Sequence of chain 1.B:
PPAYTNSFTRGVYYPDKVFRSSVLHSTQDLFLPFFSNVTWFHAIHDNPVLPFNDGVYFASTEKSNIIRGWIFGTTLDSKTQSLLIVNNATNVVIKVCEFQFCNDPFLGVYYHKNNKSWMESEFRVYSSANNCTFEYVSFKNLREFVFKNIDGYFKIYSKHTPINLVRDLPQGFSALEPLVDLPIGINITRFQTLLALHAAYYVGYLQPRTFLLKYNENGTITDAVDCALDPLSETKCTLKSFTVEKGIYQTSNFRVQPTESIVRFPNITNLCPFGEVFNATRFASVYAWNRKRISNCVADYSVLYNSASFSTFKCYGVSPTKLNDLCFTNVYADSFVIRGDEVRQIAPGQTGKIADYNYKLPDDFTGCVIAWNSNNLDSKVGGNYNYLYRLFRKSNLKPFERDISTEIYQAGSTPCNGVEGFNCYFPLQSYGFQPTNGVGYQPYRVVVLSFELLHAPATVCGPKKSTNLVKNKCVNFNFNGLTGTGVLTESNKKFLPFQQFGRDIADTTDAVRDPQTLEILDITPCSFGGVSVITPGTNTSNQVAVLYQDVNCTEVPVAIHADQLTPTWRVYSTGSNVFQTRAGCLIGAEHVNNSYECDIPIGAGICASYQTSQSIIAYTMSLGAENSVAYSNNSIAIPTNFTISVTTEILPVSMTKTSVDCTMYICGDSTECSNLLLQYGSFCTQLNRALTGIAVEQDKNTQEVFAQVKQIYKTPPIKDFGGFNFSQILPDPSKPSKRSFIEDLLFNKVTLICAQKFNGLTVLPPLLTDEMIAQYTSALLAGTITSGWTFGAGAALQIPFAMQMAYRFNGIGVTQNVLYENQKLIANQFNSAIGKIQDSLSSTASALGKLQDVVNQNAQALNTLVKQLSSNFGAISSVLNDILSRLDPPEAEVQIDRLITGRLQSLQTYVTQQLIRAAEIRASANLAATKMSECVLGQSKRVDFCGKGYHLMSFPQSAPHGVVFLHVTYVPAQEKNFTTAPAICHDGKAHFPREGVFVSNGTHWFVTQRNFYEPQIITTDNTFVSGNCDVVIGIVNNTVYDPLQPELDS

Sequence of chain 1.C:
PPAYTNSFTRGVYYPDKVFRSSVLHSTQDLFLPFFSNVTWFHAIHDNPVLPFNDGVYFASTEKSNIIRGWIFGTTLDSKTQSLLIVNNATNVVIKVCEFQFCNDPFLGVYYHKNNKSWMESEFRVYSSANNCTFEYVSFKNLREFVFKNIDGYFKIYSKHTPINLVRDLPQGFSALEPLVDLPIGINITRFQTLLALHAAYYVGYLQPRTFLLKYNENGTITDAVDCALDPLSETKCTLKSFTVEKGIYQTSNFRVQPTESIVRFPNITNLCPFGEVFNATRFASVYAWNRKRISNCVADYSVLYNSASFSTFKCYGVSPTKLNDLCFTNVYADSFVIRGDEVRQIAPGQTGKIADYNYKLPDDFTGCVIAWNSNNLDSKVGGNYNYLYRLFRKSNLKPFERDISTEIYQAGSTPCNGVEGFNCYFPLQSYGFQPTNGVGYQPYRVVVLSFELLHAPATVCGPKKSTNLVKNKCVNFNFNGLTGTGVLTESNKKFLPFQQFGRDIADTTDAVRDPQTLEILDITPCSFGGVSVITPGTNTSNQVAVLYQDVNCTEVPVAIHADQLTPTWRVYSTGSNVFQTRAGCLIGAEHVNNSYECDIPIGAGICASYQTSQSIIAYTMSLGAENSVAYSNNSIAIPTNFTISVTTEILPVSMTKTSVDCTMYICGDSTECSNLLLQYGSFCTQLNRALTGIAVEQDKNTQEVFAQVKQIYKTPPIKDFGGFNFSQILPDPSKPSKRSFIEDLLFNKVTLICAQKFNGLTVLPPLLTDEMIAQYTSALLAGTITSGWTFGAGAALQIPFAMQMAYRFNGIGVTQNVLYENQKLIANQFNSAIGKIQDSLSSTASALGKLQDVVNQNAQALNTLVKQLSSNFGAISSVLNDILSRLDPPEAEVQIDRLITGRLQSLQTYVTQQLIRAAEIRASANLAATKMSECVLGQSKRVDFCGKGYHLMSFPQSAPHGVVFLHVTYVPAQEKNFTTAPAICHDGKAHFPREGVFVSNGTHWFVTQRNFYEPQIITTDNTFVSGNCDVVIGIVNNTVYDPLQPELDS

The protein below binds the small molecule below.
Small molecule (SMILES): CC(=O)N[C@@H]1[C@@H](O)[C@H](O)[C@@H](CO)O[C@H]1O

Binding-site contacts:
Ligand atom O7 contacts residue ASN165 of chain 1.B at 3.0 Å (h-bond).
Ligand atom C7 contacts residue ASN165 of chain 1.B at 3.1 Å.
Ligand atom O7 contacts residue GLN115 of chain 1.B at 2.3 Å (h-bond).
Ligand atom N2 contacts residue GLN115 of chain 1.B at 4.4 Å.
Ligand atom N2 contacts residue ASN165 of chain 1.B at 2.9 Å (h-bond).
Ligand atom C5 contacts residue ASN165 of chain 1.B at 3.7 Å.
Ligand atom C3 contacts residue ASN165 of chain 1.B at 3.8 Å.
Ligand atom C6 contacts residue ASN165 of chain 1.B at 4.4 Å.
Ligand atom O5 contacts residue ASN164 of chain 1.B at 3.9 Å.
Ligand atom C8 contacts residue ASN165 of chain 1.B at 4.3 Å.
Ligand atom C1 contacts residue ASN165 of chain 1.B at 1.4 Å.
Ligand atom C8 contacts residue GLN115 of chain 1.B at 3.5 Å.
Ligand atom O6 contacts residue ASN165 of chain 1.B at 3.7 Å.
Ligand atom C7 contacts residue GLN115 of chain 1.B at 3.2 Å.
Ligand atom O5 contacts residue ASN165 of chain 1.B at 2.4 Å (h-bond).
Ligand atom C1 contacts residue ASN164 of chain 1.B at 4.2 Å.
Ligand atom C2 contacts residue ASN165 of chain 1.B at 2.5 Å.
Ligand atom C8 contacts residue LYS113 of chain 1.B at 4.0 Å.
Ligand atom O4 contacts residue PHE464 of chain 1.C at 3.5 Å.
Ligand atom C4 contacts residue ASN165 of chain 1.B at 4.2 Å.